Binding-site contacts:
Ligand atom C1 contacts residue ASN136 of chain 1.F at 1.5 Å.
Ligand atom C3 contacts residue ASN136 of chain 1.F at 3.9 Å.
Ligand atom N2 contacts residue ASN136 of chain 1.F at 2.9 Å (h-bond).
Ligand atom O5 contacts residue ASN136 of chain 1.F at 2.5 Å (h-bond).
Ligand atom C5 contacts residue ASN136 of chain 1.F at 3.8 Å.
Ligand atom C7 contacts residue ASN136 of chain 1.F at 3.2 Å.
Ligand atom O7 contacts residue ASN136 of chain 1.F at 3.1 Å (h-bond).
Ligand atom C8 contacts residue ASN136 of chain 1.F at 4.3 Å.
Ligand atom C2 contacts residue ASN136 of chain 1.F at 2.5 Å.
Ligand atom C4 contacts residue ASN136 of chain 1.F at 4.3 Å.

This protein binds this small molecule.
Small molecule (SMILES): CC(=O)N[C@@H]1[C@@H](O)[C@H](O)[C@@H](CO)O[C@H]1O

Sequence of chain 1.F:
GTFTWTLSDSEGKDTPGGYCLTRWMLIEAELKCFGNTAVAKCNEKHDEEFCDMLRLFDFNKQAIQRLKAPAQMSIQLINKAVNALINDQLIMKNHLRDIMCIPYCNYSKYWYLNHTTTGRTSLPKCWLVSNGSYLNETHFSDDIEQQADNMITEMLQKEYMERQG